This protein binds this small molecule.
Small molecule (SMILES): CC(=O)N[C@H]1[C@H](O[C@H]2[C@H](O)[C@@H](NC(C)=O)CO[C@@H]2CO)O[C@H](CO)[C@@H](O)[C@@H]1O

Sequence of chain 1.T:
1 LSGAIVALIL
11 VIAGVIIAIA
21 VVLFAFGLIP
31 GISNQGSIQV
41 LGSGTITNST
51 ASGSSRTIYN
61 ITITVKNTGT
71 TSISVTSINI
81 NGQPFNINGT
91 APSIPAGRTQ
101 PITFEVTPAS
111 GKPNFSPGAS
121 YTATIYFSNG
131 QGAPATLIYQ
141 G

Binding-site contacts:
Ligand atom O5 contacts residue ASN60 of chain 1.T at 2.4 Å (h-bond).
Ligand atom O7 contacts residue THR47 of chain 1.T at 4.3 Å.
Ligand atom C8 contacts residue SER49 of chain 1.T at 3.5 Å.
Ligand atom N2 contacts residue ASN60 of chain 1.T at 2.8 Å (h-bond).
Ligand atom O7 contacts residue ASN48 of chain 1.T at 4.3 Å.
Ligand atom O6 contacts residue GLU105 of chain 1.T at 2.4 Å (salt-bridge).
Ligand atom C4 contacts residue GLU105 of chain 1.T at 4.3 Å.
Ligand atom C5 contacts residue GLU105 of chain 1.T at 2.9 Å.
Ligand atom C1 contacts residue GLU105 of chain 1.T at 3.5 Å.
Ligand atom C7 contacts residue ASN60 of chain 1.T at 3.4 Å.
Ligand atom C8 contacts residue ASN60 of chain 1.T at 3.7 Å.
Ligand atom O5 contacts residue THR103 of chain 1.T at 4.0 Å.
Ligand atom C4 contacts residue ASN60 of chain 1.T at 4.3 Å.
Ligand atom C3 contacts residue ASN60 of chain 1.T at 3.8 Å.
Ligand atom C2 contacts residue ASN60 of chain 1.T at 2.5 Å.
Ligand atom C6 contacts residue GLU105 of chain 1.T at 3.1 Å.
Ligand atom O7 contacts residue ASN60 of chain 1.T at 4.3 Å.
Ligand atom C5 contacts residue ASN60 of chain 1.T at 3.7 Å.
Ligand atom C1 contacts residue ASN60 of chain 1.T at 1.4 Å.
Ligand atom O5 contacts residue GLU105 of chain 1.T at 2.8 Å (salt-bridge).